Sequence of chain 1.A:
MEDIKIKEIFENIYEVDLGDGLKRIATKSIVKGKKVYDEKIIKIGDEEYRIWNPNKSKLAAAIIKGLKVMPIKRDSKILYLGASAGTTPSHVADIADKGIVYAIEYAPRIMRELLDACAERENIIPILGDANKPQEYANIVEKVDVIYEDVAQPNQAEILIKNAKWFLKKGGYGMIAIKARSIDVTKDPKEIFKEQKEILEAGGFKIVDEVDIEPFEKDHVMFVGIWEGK

The protein below binds the small molecule below.
Small molecule (SMILES): CSCC[C@H](N)C(=O)O

Binding-site contacts:
Ligand atom OXT contacts residue THR87 of chain 1.A at 3.6 Å (h-bond).
Ligand atom O contacts residue THR87 of chain 1.A at 4.3 Å.
Ligand atom CG contacts residue LYS56 of chain 1.A at 3.8 Å.
Ligand atom CG contacts residue ALA85 of chain 1.A at 4.5 Å (hydrophobic).
Ligand atom O contacts residue THR88 of chain 1.A at 2.4 Å (h-bond).
Ligand atom CA contacts residue LYS56 of chain 1.A at 4.5 Å.
Ligand atom C contacts residue SER84 of chain 1.A at 3.6 Å.
Ligand atom CA contacts residue ALA83 of chain 1.A at 4.0 Å (hydrophobic).
Ligand atom O contacts residue LYS56 of chain 1.A at 4.0 Å.
Ligand atom SD contacts residue ALA85 of chain 1.A at 3.0 Å (h-bond).
Ligand atom CE contacts residue ALA85 of chain 1.A at 4.3 Å (hydrophobic).
Ligand atom N contacts residue ASP150 of chain 1.A at 3.0 Å (salt-bridge).
Ligand atom SD contacts residue THR87 of chain 1.A at 4.5 Å.
Ligand atom OXT contacts residue PRO89 of chain 1.A at 3.5 Å.
Ligand atom C contacts residue THR88 of chain 1.A at 3.4 Å.
Ligand atom OXT contacts residue ALA85 of chain 1.A at 4.4 Å.
Ligand atom OXT contacts residue SER84 of chain 1.A at 2.6 Å (h-bond).
Ligand atom C contacts residue TYR80 of chain 1.A at 3.8 Å (hydrophobic).
Ligand atom CA contacts residue ASP150 of chain 1.A at 4.4 Å.
Ligand atom OXT contacts residue GLY86 of chain 1.A at 4.3 Å.
Ligand atom CA contacts residue SER84 of chain 1.A at 4.2 Å.
Ligand atom CG contacts residue THR87 of chain 1.A at 3.5 Å.
Ligand atom OXT contacts residue TYR80 of chain 1.A at 3.8 Å.
Ligand atom N contacts residue ALA83 of chain 1.A at 3.9 Å.
Ligand atom N contacts residue LYS58 of chain 1.A at 3.4 Å (salt-bridge).
Ligand atom O contacts residue TYR80 of chain 1.A at 3.7 Å.
Ligand atom CB contacts residue LYS56 of chain 1.A at 3.5 Å.
Ligand atom OXT contacts residue THR88 of chain 1.A at 3.1 Å (h-bond).
Ligand atom C contacts residue PRO89 of chain 1.A at 4.5 Å (hydrophobic).
Ligand atom SD contacts residue SER84 of chain 1.A at 3.8 Å.
Ligand atom O contacts residue SER57 of chain 1.A at 4.2 Å.
Ligand atom C contacts residue THR87 of chain 1.A at 4.0 Å.
Ligand atom C contacts residue LYS56 of chain 1.A at 4.3 Å.